Binding-site contacts:
Ligand atom C2 contacts residue GLU75 of chain 1.A at 4.5 Å.
Ligand atom O3 contacts residue LEU45 of chain 1.A at 4.4 Å.
Ligand atom O2 contacts residue ARG85 of chain 1.A at 4.1 Å.
Ligand atom O1 contacts residue ILE76 of chain 1.A at 4.4 Å.
Ligand atom C1 contacts residue ILE76 of chain 1.A at 3.8 Å (hydrophobic).
Ligand atom C1 contacts residue PRO74 of chain 1.A at 3.6 Å (hydrophobic).
Ligand atom O3 contacts residue PRO74 of chain 1.A at 3.4 Å (h-bond).
Ligand atom C2 contacts residue ILE76 of chain 1.A at 3.5 Å (hydrophobic).
Ligand atom O1 contacts residue PRO74 of chain 1.A at 3.3 Å (h-bond).
Ligand atom O2 contacts residue ARG77 of chain 1.A at 4.4 Å.
Ligand atom O4 contacts residue ILE76 of chain 1.A at 4.2 Å.
Ligand atom O3 contacts residue ILE76 of chain 1.A at 3.7 Å.
Ligand atom O2 contacts residue ILE76 of chain 1.A at 2.8 Å (h-bond).
Ligand atom O1 contacts residue GLU75 of chain 1.A at 3.9 Å.
Ligand atom O3 contacts residue GLU75 of chain 1.A at 4.4 Å.
Ligand atom C1 contacts residue GLU75 of chain 1.A at 4.0 Å.
Ligand atom C2 contacts residue ARG85 of chain 1.A at 3.5 Å.
Ligand atom O4 contacts residue ARG85 of chain 1.A at 3.2 Å (salt-bridge).
Ligand atom O3 contacts residue ARG85 of chain 1.A at 3.4 Å (salt-bridge).
Ligand atom O2 contacts residue GLU75 of chain 1.A at 4.0 Å.
Ligand atom C1 contacts residue ARG85 of chain 1.A at 3.9 Å.

Sequence of chain 1.A:
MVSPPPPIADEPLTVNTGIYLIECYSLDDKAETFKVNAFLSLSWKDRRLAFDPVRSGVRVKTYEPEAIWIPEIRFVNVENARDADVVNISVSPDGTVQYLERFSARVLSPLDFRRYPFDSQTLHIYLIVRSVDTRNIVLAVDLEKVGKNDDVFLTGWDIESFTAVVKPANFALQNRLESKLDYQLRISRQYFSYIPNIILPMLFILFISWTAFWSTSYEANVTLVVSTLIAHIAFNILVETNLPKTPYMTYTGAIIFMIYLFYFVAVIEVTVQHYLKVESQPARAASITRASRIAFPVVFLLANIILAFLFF

A protein and the small-molecule ligand that binds it are described below.
Small molecule (SMILES): O=C([O-])C(=O)[O-]